Binding-site contacts:
Ligand atom C3 contacts residue LEU52 of chain 1.A at 4.2 Å (hydrophobic).
Ligand atom O1 contacts residue LEU52 of chain 1.A at 3.5 Å (h-bond).
Ligand atom N contacts residue VAL107 of chain 1.A at 4.0 Å.
Ligand atom C2 contacts residue ALA73 of chain 1.A at 4.2 Å (hydrophobic).
Ligand atom C1 contacts residue ALA73 of chain 1.A at 3.7 Å (hydrophobic).
Ligand atom C7 contacts residue ALA73 of chain 1.A at 4.2 Å (hydrophobic).
Ligand atom C6 contacts residue VAL60 of chain 1.A at 3.9 Å (hydrophobic).
Ligand atom C7 contacts residue VAL60 of chain 1.A at 4.1 Å (hydrophobic).
Ligand atom C1 contacts residue LEU176 of chain 1.A at 3.5 Å (hydrophobic).
Ligand atom N contacts residue VAL126 of chain 1.A at 4.3 Å.
Ligand atom C6 contacts residue THR186 of chain 1.A at 3.9 Å.
Ligand atom C1 contacts residue VAL60 of chain 1.A at 4.3 Å (hydrophobic).
Ligand atom C contacts residue TYR125 of chain 1.A at 4.2 Å (hydrophobic).
Ligand atom O contacts residue GLU124 of chain 1.A at 3.6 Å (salt-bridge).
Ligand atom C contacts residue GLU124 of chain 1.A at 3.5 Å.
Ligand atom C contacts residue VAL126 of chain 1.A at 3.9 Å (hydrophobic).
Ligand atom C2 contacts residue VAL60 of chain 1.A at 4.2 Å (hydrophobic).
Ligand atom C5 contacts residue VAL60 of chain 1.A at 3.8 Å (hydrophobic).
Ligand atom O2 contacts residue VAL60 of chain 1.A at 3.5 Å.
Ligand atom C3 contacts residue PHE330 of chain 1.A at 3.6 Å (hydrophobic).
Ligand atom O contacts residue ALA73 of chain 1.A at 3.6 Å.
Ligand atom C3 contacts residue VAL60 of chain 1.A at 3.9 Å (hydrophobic).
Ligand atom C2 contacts residue LEU176 of chain 1.A at 3.9 Å (hydrophobic).
Ligand atom O contacts residue VAL126 of chain 1.A at 2.9 Å (h-bond).
Ligand atom C7 contacts residue LEU176 of chain 1.A at 3.8 Å (hydrophobic).
Ligand atom C contacts residue ALA73 of chain 1.A at 3.3 Å (hydrophobic).
Ligand atom O contacts residue LEU176 of chain 1.A at 3.6 Å.
Ligand atom N contacts residue LEU176 of chain 1.A at 3.8 Å.
Ligand atom N contacts residue GLU124 of chain 1.A at 2.7 Å (salt-bridge).
Ligand atom C contacts residue LEU176 of chain 1.A at 3.4 Å (hydrophobic).
Ligand atom C2 contacts residue LEU52 of chain 1.A at 4.0 Å (hydrophobic).
Ligand atom C2 contacts residue PHE330 of chain 1.A at 3.8 Å (hydrophobic).
Ligand atom O contacts residue TYR125 of chain 1.A at 3.4 Å.
Ligand atom N contacts residue ALA73 of chain 1.A at 3.4 Å.
Ligand atom C4 contacts residue VAL60 of chain 1.A at 3.7 Å (hydrophobic).
Ligand atom N contacts residue TYR125 of chain 1.A at 4.3 Å.
Ligand atom O1 contacts residue VAL60 of chain 1.A at 4.2 Å.
Ligand atom C7 contacts residue THR186 of chain 1.A at 3.5 Å.
Ligand atom N contacts residue MET123 of chain 1.A at 4.2 Å.
Ligand atom O1 contacts residue GLY53 of chain 1.A at 3.8 Å.

Sequence of chain 1.A:
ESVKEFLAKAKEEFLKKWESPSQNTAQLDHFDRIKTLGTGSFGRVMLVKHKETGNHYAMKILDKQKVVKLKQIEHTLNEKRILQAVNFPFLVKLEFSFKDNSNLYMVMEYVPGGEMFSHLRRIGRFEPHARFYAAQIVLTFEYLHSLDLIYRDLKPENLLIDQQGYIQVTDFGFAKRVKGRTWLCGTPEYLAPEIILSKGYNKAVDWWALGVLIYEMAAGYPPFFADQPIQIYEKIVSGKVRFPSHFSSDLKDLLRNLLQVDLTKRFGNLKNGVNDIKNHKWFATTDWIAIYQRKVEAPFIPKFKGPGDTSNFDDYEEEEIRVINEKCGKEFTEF

A protein and the small-molecule ligand that binds it are described below.
Small molecule (SMILES): NC(=O)c1ccc(C(=O)O)cc1